Sequence of chain 1.D:
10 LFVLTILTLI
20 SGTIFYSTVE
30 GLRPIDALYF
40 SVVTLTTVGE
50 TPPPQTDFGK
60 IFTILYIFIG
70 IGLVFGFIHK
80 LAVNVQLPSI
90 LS

Binding-site contacts:
Ligand atom CA contacts residue PHE61 of chain 1.D at 4.4 Å (hydrophobic).
Ligand atom O contacts residue LEU64 of chain 1.D at 4.4 Å.
Ligand atom N contacts residue PHE61 of chain 1.D at 3.6 Å.

The small molecule below binds the protein below.
Small molecule (SMILES): NCC(=O)O